Binding-site contacts:
Ligand atom C4 contacts residue ASN603 of chain 1.A at 4.3 Å.
Ligand atom C3 contacts residue ASN603 of chain 1.A at 3.9 Å.
Ligand atom C2 contacts residue ASN603 of chain 1.A at 2.5 Å.
Ligand atom N2 contacts residue ASN603 of chain 1.A at 3.0 Å (h-bond).
Ligand atom C8 contacts residue ASN603 of chain 1.A at 4.0 Å.
Ligand atom C1 contacts residue ASN603 of chain 1.A at 1.4 Å.
Ligand atom O7 contacts residue ASN603 of chain 1.A at 3.6 Å (h-bond).
Ligand atom O5 contacts residue ASN603 of chain 1.A at 2.4 Å (h-bond).
Ligand atom C5 contacts residue ASN603 of chain 1.A at 3.7 Å.
Ligand atom C7 contacts residue ASN603 of chain 1.A at 3.3 Å.

Sequence of chain 1.A:
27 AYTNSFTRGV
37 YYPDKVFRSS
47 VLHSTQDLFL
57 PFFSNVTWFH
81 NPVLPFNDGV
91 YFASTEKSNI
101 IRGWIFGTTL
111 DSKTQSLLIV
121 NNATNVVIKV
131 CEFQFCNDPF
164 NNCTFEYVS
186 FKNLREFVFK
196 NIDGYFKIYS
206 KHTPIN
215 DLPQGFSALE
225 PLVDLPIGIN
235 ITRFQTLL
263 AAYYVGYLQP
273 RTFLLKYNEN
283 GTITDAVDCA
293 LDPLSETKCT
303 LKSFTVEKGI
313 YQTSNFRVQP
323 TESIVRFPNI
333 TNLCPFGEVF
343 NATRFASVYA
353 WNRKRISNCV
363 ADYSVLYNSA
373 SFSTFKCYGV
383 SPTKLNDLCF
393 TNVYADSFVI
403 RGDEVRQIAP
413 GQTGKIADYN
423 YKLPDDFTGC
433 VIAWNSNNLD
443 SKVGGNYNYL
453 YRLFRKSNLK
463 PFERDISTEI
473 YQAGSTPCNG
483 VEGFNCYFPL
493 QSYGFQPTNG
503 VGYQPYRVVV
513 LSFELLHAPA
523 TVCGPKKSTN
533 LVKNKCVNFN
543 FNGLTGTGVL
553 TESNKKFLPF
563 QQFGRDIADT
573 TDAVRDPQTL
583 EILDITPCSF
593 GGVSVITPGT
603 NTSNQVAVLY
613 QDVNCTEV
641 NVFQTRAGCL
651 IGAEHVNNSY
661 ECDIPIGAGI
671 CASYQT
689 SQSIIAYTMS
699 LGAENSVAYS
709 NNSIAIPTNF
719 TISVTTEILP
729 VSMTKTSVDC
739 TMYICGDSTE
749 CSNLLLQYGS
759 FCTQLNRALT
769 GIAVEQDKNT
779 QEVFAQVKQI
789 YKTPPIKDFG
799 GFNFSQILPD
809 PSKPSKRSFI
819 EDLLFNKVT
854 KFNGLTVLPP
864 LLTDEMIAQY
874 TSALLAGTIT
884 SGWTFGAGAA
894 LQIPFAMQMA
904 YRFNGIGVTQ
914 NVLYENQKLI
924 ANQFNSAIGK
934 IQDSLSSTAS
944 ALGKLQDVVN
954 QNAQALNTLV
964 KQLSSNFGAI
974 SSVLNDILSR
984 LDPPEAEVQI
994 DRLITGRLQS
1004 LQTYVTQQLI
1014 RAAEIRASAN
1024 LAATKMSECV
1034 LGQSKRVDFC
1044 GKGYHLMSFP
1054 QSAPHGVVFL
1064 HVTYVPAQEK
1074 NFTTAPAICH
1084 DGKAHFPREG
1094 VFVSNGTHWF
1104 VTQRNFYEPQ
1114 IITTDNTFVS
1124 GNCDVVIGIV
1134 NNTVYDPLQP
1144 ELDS

A protein and the small-molecule ligand that binds it are described below.
Small molecule (SMILES): CC(=O)N[C@@H]1[C@@H](O)[C@H](O)[C@@H](CO)O[C@H]1O